Binding-site contacts:
Ligand atom O5 contacts residue ASN138 of chain 1.C at 2.4 Å (h-bond).
Ligand atom C8 contacts residue TRP136 of chain 1.C at 3.6 Å (hydrophobic).
Ligand atom N2 contacts residue TRP136 of chain 1.C at 3.9 Å.
Ligand atom C7 contacts residue ASN138 of chain 1.C at 4.0 Å.
Ligand atom N2 contacts residue ASN138 of chain 1.C at 2.9 Å (h-bond).
Ligand atom C2 contacts residue ASN138 of chain 1.C at 2.5 Å.
Ligand atom C1 contacts residue THR140 of chain 1.C at 4.4 Å.
Ligand atom C3 contacts residue ASN138 of chain 1.C at 3.8 Å.
Ligand atom C5 contacts residue ASN138 of chain 1.C at 3.7 Å.
Ligand atom C1 contacts residue ASN138 of chain 1.C at 1.4 Å.
Ligand atom C4 contacts residue ASN138 of chain 1.C at 4.2 Å.
Ligand atom C7 contacts residue TRP136 of chain 1.C at 4.2 Å (hydrophobic).

Sequence of chain 1.C:
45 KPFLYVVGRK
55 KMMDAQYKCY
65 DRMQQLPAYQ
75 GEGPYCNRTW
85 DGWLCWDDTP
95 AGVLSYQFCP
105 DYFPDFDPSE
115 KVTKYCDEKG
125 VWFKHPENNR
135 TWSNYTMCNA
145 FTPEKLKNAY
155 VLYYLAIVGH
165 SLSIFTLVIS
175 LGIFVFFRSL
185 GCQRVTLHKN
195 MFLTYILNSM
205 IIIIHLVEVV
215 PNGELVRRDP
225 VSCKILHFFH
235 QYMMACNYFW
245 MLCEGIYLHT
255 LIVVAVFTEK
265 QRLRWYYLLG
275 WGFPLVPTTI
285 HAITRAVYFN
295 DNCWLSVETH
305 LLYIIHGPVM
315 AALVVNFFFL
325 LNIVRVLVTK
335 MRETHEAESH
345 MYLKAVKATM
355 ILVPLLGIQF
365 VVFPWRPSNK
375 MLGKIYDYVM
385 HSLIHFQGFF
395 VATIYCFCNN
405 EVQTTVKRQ

A protein and the small-molecule ligand that binds it are described below.
Small molecule (SMILES): CC(=O)N[C@@H]1[C@@H](O)[C@H](O)[C@@H](CO)O[C@H]1O